Binding-site contacts:
Ligand atom C11 contacts residue ILE142 of chain 3.A at 3.8 Å (hydrophobic).
Ligand atom O1B contacts residue ARG37 of chain 3.A at 2.8 Å (salt-bridge).
Ligand atom O1A contacts residue TYR324 of chain 3.A at 3.3 Å (h-bond).
Ligand atom O8 contacts residue GLU196 of chain 3.A at 2.7 Å (salt-bridge).
Ligand atom O1A contacts residue ARG290 of chain 3.A at 2.8 Å (salt-bridge).
Ligand atom C3 contacts residue GLU38 of chain 3.A at 3.4 Å.
Ligand atom O10 contacts residue ASP70 of chain 3.A at 3.6 Å.
Ligand atom C1 contacts residue TYR324 of chain 3.A at 2.9 Å (hydrophobic).
Ligand atom C9 contacts residue ASN214 of chain 3.A at 4.0 Å.
Ligand atom C3 contacts residue ASP70 of chain 3.A at 3.5 Å.
Ligand atom O8 contacts residue ARG212 of chain 3.A at 3.7 Å.
Ligand atom C10 contacts residue ARG71 of chain 3.A at 3.8 Å.
Ligand atom N4 contacts residue GLU38 of chain 3.A at 2.9 Å (salt-bridge).
Ligand atom C6 contacts residue GLU197 of chain 3.A at 3.6 Å.
Ligand atom C1 contacts residue ARG290 of chain 3.A at 3.5 Å.
Ligand atom C4 contacts residue GLU38 of chain 3.A at 3.6 Å.
Ligand atom C6 contacts residue TYR324 of chain 3.A at 3.6 Å (hydrophobic).
Ligand atom O8 contacts residue GLU197 of chain 3.A at 3.7 Å.
Ligand atom N9 contacts residue ALA166 of chain 3.A at 3.2 Å.
Ligand atom C11 contacts residue TRP98 of chain 3.A at 3.8 Å (hydrophobic).
Ligand atom N9 contacts residue GLU196 of chain 3.A at 2.7 Å (salt-bridge).
Ligand atom C9 contacts residue ALA166 of chain 3.A at 4.0 Å (hydrophobic).
Ligand atom O1A contacts residue ARG212 of chain 3.A at 3.4 Å (salt-bridge).
Ligand atom C11 contacts residue ARG144 of chain 3.A at 3.9 Å.
Ligand atom O6 contacts residue TYR324 of chain 3.A at 3.2 Å (h-bond).
Ligand atom O1B contacts residue TYR324 of chain 3.A at 3.4 Å (h-bond).
Ligand atom O10 contacts residue ARG71 of chain 3.A at 2.7 Å (salt-bridge).
Ligand atom C8 contacts residue GLU196 of chain 3.A at 3.5 Å.
Ligand atom C3 contacts residue TYR324 of chain 3.A at 3.0 Å (hydrophobic).
Ligand atom O1B contacts residue ARG290 of chain 3.A at 2.9 Å (salt-bridge).
Ligand atom C1 contacts residue ARG37 of chain 3.A at 3.9 Å.
Ligand atom C9 contacts residue GLU196 of chain 3.A at 3.4 Å.
Ligand atom C8 contacts residue ARG212 of chain 3.A at 3.6 Å.
Ligand atom N4 contacts residue ASP70 of chain 3.A at 2.9 Å (salt-bridge).
Ligand atom C3 contacts residue ARG37 of chain 3.A at 3.8 Å.
Ligand atom N9 contacts residue ARG144 of chain 3.A at 3.9 Å.
Ligand atom C4 contacts residue TYR324 of chain 3.A at 3.6 Å (hydrophobic).
Ligand atom C9 contacts residue ARG212 of chain 3.A at 3.9 Å.
Ligand atom C2 contacts residue TYR324 of chain 3.A at 2.7 Å (hydrophobic).
Ligand atom C4 contacts residue ASP70 of chain 3.A at 3.7 Å.

A protein and the small-molecule ligand that binds it are described below.
Small molecule (SMILES): CC(=O)N[C@H]1[C@H]([C@H](O)[C@H](O)CN)OC(C(=O)O)=C[C@@H]1N

Sequence of chain 3.A:
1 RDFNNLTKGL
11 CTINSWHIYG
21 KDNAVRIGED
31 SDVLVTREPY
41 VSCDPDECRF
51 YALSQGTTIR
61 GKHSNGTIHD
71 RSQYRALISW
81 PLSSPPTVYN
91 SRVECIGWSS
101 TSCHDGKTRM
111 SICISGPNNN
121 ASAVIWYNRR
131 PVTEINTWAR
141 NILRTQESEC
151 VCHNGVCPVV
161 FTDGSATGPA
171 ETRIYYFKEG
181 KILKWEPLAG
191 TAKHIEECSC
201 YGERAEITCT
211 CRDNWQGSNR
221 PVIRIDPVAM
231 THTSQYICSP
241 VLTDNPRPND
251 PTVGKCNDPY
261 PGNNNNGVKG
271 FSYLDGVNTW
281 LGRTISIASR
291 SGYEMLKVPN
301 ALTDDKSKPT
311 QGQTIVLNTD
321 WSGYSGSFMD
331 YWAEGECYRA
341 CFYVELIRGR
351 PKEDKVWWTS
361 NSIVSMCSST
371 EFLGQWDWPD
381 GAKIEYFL